A small-molecule ligand and the protein it binds are described below.
Small molecule (SMILES): Nc1ccccc1Nc1ccccn1

Binding-site contacts:
Ligand atom C7 contacts residue THR207 of chain 1.A at 3.8 Å.
Ligand atom C contacts residue SER61 of chain 1.A at 3.6 Å.
Ligand atom C contacts residue ARG62 of chain 1.A at 3.7 Å.
Ligand atom N2 contacts residue ILE206 of chain 1.A at 4.3 Å.
Ligand atom C1 contacts residue SER61 of chain 1.A at 3.6 Å.
Ligand atom C10 contacts residue TRP51 of chain 1.A at 3.7 Å (hydrophobic).
Ligand atom N2 contacts residue ASP204 of chain 1.A at 3.7 Å.
Ligand atom C8 contacts residue THR207 of chain 1.A at 3.4 Å.
Ligand atom C6 contacts residue ASP204 of chain 1.A at 2.4 Å.
Ligand atom C7 contacts residue ILE206 of chain 1.A at 3.3 Å (hydrophobic).
Ligand atom N1 contacts residue ILE206 of chain 1.A at 4.0 Å.
Ligand atom C contacts residue ASN58 of chain 1.A at 3.8 Å.
Ligand atom C4 contacts residue ASN58 of chain 1.A at 3.4 Å.
Ligand atom C3 contacts residue ASN58 of chain 1.A at 4.3 Å.
Ligand atom C3 contacts residue ASP204 of chain 1.A at 4.2 Å.
Ligand atom C9 contacts residue ILE206 of chain 1.A at 4.4 Å (hydrophobic).
Ligand atom N contacts residue ASN58 of chain 1.A at 2.9 Å (h-bond).
Ligand atom C5 contacts residue ASN58 of chain 1.A at 3.4 Å.
Ligand atom N contacts residue ASP204 of chain 1.A at 4.2 Å.
Ligand atom N contacts residue ILE206 of chain 1.A at 4.1 Å.
Ligand atom C9 contacts residue THR207 of chain 1.A at 4.5 Å.
Ligand atom C7 contacts residue ASP204 of chain 1.A at 1.4 Å.
Ligand atom N1 contacts residue ASP204 of chain 1.A at 2.8 Å (salt-bridge).
Ligand atom C6 contacts residue ILE206 of chain 1.A at 3.6 Å (hydrophobic).
Ligand atom C10 contacts residue ASP204 of chain 1.A at 4.2 Å.
Ligand atom C9 contacts residue ASP204 of chain 1.A at 3.8 Å.
Ligand atom C8 contacts residue ILE206 of chain 1.A at 3.8 Å (hydrophobic).
Ligand atom C5 contacts residue ARG62 of chain 1.A at 4.3 Å.
Ligand atom N contacts residue TYR52 of chain 1.A at 3.8 Å.
Ligand atom C9 contacts residue TRP51 of chain 1.A at 3.6 Å (hydrophobic).
Ligand atom C8 contacts residue ASP204 of chain 1.A at 2.5 Å.

Sequence of chain 1.A:
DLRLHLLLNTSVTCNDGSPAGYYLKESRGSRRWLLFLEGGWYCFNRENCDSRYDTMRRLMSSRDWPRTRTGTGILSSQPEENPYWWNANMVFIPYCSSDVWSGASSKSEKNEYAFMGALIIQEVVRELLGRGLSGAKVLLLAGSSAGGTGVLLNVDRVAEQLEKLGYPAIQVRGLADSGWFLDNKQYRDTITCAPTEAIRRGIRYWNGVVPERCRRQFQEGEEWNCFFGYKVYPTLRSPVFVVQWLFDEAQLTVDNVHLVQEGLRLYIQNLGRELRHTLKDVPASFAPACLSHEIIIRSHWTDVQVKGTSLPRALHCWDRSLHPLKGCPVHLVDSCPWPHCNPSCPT